Sequence of chain 1.G:
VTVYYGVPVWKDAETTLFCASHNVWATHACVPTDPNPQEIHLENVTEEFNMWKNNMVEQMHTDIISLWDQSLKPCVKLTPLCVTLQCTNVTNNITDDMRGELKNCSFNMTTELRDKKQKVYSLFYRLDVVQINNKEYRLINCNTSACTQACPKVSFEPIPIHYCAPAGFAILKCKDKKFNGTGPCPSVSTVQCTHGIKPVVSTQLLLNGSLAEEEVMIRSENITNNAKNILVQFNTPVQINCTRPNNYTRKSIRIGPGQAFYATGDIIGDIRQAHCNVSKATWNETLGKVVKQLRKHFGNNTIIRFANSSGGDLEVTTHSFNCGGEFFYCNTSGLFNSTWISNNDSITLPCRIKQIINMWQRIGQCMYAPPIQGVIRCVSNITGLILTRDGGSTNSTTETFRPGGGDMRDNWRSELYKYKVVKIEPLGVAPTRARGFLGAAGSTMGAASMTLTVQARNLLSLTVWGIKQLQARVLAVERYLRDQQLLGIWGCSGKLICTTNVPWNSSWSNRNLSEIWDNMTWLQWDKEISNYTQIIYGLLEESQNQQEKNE

Binding-site contacts:
Ligand atom C4 contacts residue NAG2 of chain 1.W at 4.4 Å.
Ligand atom O3 contacts residue BMA3 of chain 1.W at 3.8 Å.
Ligand atom C5 contacts residue NAG2 of chain 1.W at 3.6 Å.
Ligand atom C7 contacts residue ASN270 of chain 1.G at 3.2 Å.
Ligand atom O5 contacts residue GLU269 of chain 1.G at 3.1 Å (salt-bridge).
Ligand atom O7 contacts residue ASN270 of chain 1.G at 3.1 Å (h-bond).
Ligand atom C1 contacts residue ASN270 of chain 1.G at 1.4 Å.
Ligand atom C8 contacts residue ASN88 of chain 1.G at 3.9 Å.
Ligand atom O6 contacts residue GLU269 of chain 1.G at 4.1 Å.
Ligand atom O7 contacts residue THR272 of chain 1.G at 4.1 Å.
Ligand atom C1 contacts residue GLU269 of chain 1.G at 3.8 Å.
Ligand atom C3 contacts residue ASN270 of chain 1.G at 3.6 Å.
Ligand atom O6 contacts residue THR230 of chain 1.G at 3.7 Å.
Ligand atom C8 contacts residue ASN270 of chain 1.G at 4.5 Å.
Ligand atom C6 contacts residue NAG2 of chain 1.W at 3.9 Å.
Ligand atom C5 contacts residue GLU269 of chain 1.G at 4.3 Å.
Ligand atom O5 contacts residue BMA3 of chain 1.W at 4.4 Å.
Ligand atom C4 contacts residue ASN270 of chain 1.G at 4.2 Å.
Ligand atom C6 contacts residue BMA3 of chain 1.W at 3.7 Å.
Ligand atom C2 contacts residue ASN270 of chain 1.G at 2.4 Å.
Ligand atom O5 contacts residue ASN270 of chain 1.G at 2.4 Å (h-bond).
Ligand atom C6 contacts residue GLU269 of chain 1.G at 4.3 Å.
Ligand atom O4 contacts residue NAG2 of chain 1.W at 4.3 Å.
Ligand atom O6 contacts residue NAG2 of chain 1.W at 4.2 Å.
Ligand atom C5 contacts residue ASN270 of chain 1.G at 3.7 Å.
Ligand atom N2 contacts residue ASN270 of chain 1.G at 2.9 Å (h-bond).
Ligand atom O7 contacts residue NAG2 of chain 1.W at 3.6 Å.
Ligand atom O5 contacts residue NAG2 of chain 1.W at 4.4 Å.

A protein and the small-molecule ligand that binds it are described below.
Small molecule (SMILES): CC(=O)N[C@H]1[C@H](O[C@H]2[C@H](O)[C@@H](NC(C)=O)CO[C@@H]2CO)O[C@H](CO)[C@@H](O)[C@@H]1O